Sequence of chain 21.A:
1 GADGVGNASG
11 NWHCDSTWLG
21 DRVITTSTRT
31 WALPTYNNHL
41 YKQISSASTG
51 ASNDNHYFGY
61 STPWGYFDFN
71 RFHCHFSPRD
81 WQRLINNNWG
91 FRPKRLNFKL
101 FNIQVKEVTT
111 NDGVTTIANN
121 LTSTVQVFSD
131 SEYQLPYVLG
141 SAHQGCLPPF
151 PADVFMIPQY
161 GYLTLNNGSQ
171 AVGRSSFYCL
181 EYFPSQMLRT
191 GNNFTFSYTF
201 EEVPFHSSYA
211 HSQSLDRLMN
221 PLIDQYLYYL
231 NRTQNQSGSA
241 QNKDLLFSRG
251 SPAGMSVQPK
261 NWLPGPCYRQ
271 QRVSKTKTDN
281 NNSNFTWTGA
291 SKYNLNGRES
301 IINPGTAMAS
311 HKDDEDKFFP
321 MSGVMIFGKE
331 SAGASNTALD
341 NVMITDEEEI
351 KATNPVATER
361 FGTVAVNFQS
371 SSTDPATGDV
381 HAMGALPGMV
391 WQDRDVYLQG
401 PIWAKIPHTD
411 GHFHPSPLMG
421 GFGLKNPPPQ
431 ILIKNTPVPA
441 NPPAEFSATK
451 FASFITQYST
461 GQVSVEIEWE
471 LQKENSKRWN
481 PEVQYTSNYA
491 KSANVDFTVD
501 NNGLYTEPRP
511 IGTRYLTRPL

Sequence of chain 43.A:
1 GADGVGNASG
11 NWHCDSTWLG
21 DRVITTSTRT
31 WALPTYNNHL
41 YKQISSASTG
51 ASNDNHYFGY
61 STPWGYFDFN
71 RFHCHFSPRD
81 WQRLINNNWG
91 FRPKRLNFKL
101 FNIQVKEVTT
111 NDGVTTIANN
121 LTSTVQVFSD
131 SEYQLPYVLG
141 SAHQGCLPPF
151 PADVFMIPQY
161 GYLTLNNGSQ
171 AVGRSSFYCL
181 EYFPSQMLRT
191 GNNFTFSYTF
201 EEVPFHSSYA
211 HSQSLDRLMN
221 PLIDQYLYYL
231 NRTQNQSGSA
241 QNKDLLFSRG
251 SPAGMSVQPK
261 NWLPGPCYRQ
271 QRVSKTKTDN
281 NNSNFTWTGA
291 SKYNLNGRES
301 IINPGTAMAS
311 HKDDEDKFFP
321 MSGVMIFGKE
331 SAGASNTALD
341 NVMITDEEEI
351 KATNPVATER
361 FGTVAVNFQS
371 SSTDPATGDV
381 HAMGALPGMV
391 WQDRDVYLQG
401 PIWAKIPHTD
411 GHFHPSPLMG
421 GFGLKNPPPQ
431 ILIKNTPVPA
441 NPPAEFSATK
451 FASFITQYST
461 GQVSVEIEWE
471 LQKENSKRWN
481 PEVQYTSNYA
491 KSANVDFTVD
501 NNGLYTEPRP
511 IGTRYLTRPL

This protein binds this small molecule.
Small molecule (SMILES): CC(=O)N[C@H]1[C@H]([C@H](O)[C@H](O)CO)O[C@@](O)(C(=O)O)C[C@@H]1O

Binding-site contacts:
Ligand atom O2 contacts residue THR286 of chain 21.A at 4.0 Å.
Ligand atom C5 contacts residue ASN231 of chain 43.A at 4.5 Å.
Ligand atom O1A contacts residue THR286 of chain 21.A at 4.2 Å.
Ligand atom O10 contacts residue SER256 of chain 43.A at 3.5 Å (h-bond).
Ligand atom O2 contacts residue ASN231 of chain 43.A at 4.2 Å.
Ligand atom C3 contacts residue THR286 of chain 21.A at 3.5 Å.
Ligand atom C2 contacts residue ASN231 of chain 43.A at 4.0 Å.
Ligand atom C1 contacts residue ASN284 of chain 21.A at 3.8 Å.
Ligand atom C11 contacts residue GLY254 of chain 43.A at 3.6 Å.
Ligand atom C10 contacts residue SER256 of chain 43.A at 4.2 Å.
Ligand atom O1A contacts residue ASN231 of chain 43.A at 2.7 Å (h-bond).
Ligand atom C4 contacts residue VAL257 of chain 43.A at 4.4 Å (hydrophobic).
Ligand atom C4 contacts residue ASN231 of chain 43.A at 3.5 Å.
Ligand atom O4 contacts residue TRP287 of chain 21.A at 4.1 Å.
Ligand atom C2 contacts residue ASN284 of chain 21.A at 3.9 Å.
Ligand atom O2 contacts residue ARG232 of chain 43.A at 4.5 Å.
Ligand atom O1A contacts residue ARG232 of chain 43.A at 3.5 Å.
Ligand atom C3 contacts residue TRP287 of chain 21.A at 4.1 Å (hydrophobic).
Ligand atom C3 contacts residue ASN231 of chain 43.A at 3.9 Å.
Ligand atom C1 contacts residue ARG232 of chain 43.A at 3.6 Å.
Ligand atom O1B contacts residue ASN284 of chain 21.A at 3.7 Å.
Ligand atom O4 contacts residue VAL257 of chain 43.A at 3.1 Å.
Ligand atom O1A contacts residue ASN284 of chain 21.A at 4.5 Å.
Ligand atom O1B contacts residue ARG232 of chain 43.A at 2.5 Å (salt-bridge).
Ligand atom O1B contacts residue ASN231 of chain 43.A at 4.3 Å.
Ligand atom C11 contacts residue ASN55 of chain 21.A at 3.2 Å.
Ligand atom C11 contacts residue ALA253 of chain 43.A at 3.6 Å (hydrophobic).
Ligand atom C1 contacts residue ASN231 of chain 43.A at 3.6 Å.
Ligand atom O2 contacts residue TRP287 of chain 21.A at 4.5 Å.
Ligand atom O10 contacts residue ASN55 of chain 21.A at 3.4 Å (h-bond).
Ligand atom O10 contacts residue SER52 of chain 21.A at 4.4 Å.
Ligand atom C11 contacts residue SER256 of chain 43.A at 4.3 Å.
Ligand atom C2 contacts residue THR286 of chain 21.A at 4.2 Å.
Ligand atom O2 contacts residue ASN284 of chain 21.A at 3.0 Å (h-bond).
Ligand atom C10 contacts residue ASN55 of chain 21.A at 3.8 Å.
Ligand atom O4 contacts residue ASN231 of chain 43.A at 4.2 Å.